This small molecule binds to this protein.
Small molecule (SMILES): CC(=O)N[C@H]1[C@H](O[C@H]2[C@H](O)[C@@H](NC(C)=O)CO[C@@H]2CO)O[C@H](CO)[C@@H](O[C@@H]2O[C@H](CO)[C@@H](O)[C@H](O[C@H]3O[C@H](CO)[C@@H](O)[C@H](O)[C@@H]3O[C@H]3O[C@H](CO)[C@@H](O)[C@H](O)[C@@H]3O)[C@@H]2O)[C@@H]1O

Binding-site contacts:
Ligand atom N2 contacts residue ASN232 of chain 1.C at 2.9 Å (h-bond).
Ligand atom C3 contacts residue VAL414 of chain 1.C at 3.8 Å (hydrophobic).
Ligand atom C8 contacts residue VAL224 of chain 1.C at 3.9 Å (hydrophobic).
Ligand atom C1 contacts residue SER415 of chain 1.C at 4.0 Å.
Ligand atom C6 contacts residue GLY348 of chain 1.C at 3.9 Å.
Ligand atom C7 contacts residue ASN232 of chain 1.C at 3.5 Å.
Ligand atom C2 contacts residue ASN232 of chain 1.C at 2.5 Å.
Ligand atom C1 contacts residue ASN232 of chain 1.C at 1.4 Å.
Ligand atom N2 contacts residue SER415 of chain 1.C at 3.3 Å (h-bond).
Ligand atom O7 contacts residue VAL224 of chain 1.C at 4.2 Å.
Ligand atom O5 contacts residue NAG1 of chain 1.MA at 3.6 Å.
Ligand atom C5 contacts residue NAG1 of chain 1.MA at 4.1 Å.
Ligand atom C5 contacts residue ASN232 of chain 1.C at 3.6 Å.
Ligand atom O3 contacts residue CYS413 of chain 1.C at 3.7 Å.
Ligand atom C8 contacts residue LEU231 of chain 1.C at 3.6 Å (hydrophobic).
Ligand atom C5 contacts residue VAL414 of chain 1.C at 3.4 Å (hydrophobic).
Ligand atom C3 contacts residue CYS413 of chain 1.C at 4.2 Å (hydrophobic).
Ligand atom O7 contacts residue PRO182 of chain 1.C at 3.8 Å.
Ligand atom O5 contacts residue ASN232 of chain 1.C at 2.3 Å (h-bond).
Ligand atom C3 contacts residue SER415 of chain 1.C at 4.0 Å.
Ligand atom C6 contacts residue GLU181 of chain 1.C at 3.6 Å.
Ligand atom C4 contacts residue GLU181 of chain 1.C at 4.0 Å.
Ligand atom O5 contacts residue GLU181 of chain 1.C at 3.9 Å.
Ligand atom C3 contacts residue ASN232 of chain 1.C at 3.8 Å.
Ligand atom O6 contacts residue NAG1 of chain 1.MA at 3.5 Å.
Ligand atom O5 contacts residue VAL414 of chain 1.C at 4.2 Å.
Ligand atom C1 contacts residue VAL414 of chain 1.C at 4.1 Å (hydrophobic).
Ligand atom C1 contacts residue NAG1 of chain 1.MA at 4.3 Å.
Ligand atom C6 contacts residue NAG1 of chain 1.MA at 3.9 Å.
Ligand atom O7 contacts residue VAL414 of chain 1.C at 3.8 Å.
Ligand atom O6 contacts residue SER179 of chain 1.C at 3.3 Å.
Ligand atom C4 contacts residue ASN232 of chain 1.C at 4.2 Å.
Ligand atom O7 contacts residue ASN232 of chain 1.C at 3.8 Å.
Ligand atom C8 contacts residue SER415 of chain 1.C at 4.2 Å.
Ligand atom O6 contacts residue GLY348 of chain 1.C at 3.1 Å.
Ligand atom C4 contacts residue VAL414 of chain 1.C at 3.9 Å (hydrophobic).
Ligand atom C2 contacts residue SER415 of chain 1.C at 4.0 Å.
Ligand atom O3 contacts residue GLU181 of chain 1.C at 4.0 Å.
Ligand atom C5 contacts residue GLU181 of chain 1.C at 3.8 Å.
Ligand atom O4 contacts residue VAL414 of chain 1.C at 3.8 Å.

Sequence of chain 1.C:
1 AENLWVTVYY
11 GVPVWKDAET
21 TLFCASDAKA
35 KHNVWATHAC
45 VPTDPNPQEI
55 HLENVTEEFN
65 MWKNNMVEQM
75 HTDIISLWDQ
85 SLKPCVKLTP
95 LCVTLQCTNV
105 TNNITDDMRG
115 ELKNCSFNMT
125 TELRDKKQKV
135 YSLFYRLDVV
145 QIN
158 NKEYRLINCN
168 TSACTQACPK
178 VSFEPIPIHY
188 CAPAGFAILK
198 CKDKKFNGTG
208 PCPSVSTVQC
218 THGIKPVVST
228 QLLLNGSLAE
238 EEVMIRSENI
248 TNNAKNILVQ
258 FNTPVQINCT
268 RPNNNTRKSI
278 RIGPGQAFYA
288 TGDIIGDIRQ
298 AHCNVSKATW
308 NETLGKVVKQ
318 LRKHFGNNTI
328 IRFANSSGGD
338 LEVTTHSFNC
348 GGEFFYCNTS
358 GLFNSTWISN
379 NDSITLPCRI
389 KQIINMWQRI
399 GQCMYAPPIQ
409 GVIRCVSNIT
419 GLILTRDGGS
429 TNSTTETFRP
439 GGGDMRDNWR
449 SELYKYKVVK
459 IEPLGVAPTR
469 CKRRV